This small molecule binds to this protein.
Small molecule (SMILES): CC(=O)N[C@H]1[C@H](O[C@H]2[C@H](O)[C@@H](NC(C)=O)CO[C@@H]2CO)O[C@H](CO)[C@@H](O[C@@H]2O[C@H](CO)[C@@H](O)[C@H](O)[C@@H]2O)[C@@H]1O

Sequence of chain 45.E:
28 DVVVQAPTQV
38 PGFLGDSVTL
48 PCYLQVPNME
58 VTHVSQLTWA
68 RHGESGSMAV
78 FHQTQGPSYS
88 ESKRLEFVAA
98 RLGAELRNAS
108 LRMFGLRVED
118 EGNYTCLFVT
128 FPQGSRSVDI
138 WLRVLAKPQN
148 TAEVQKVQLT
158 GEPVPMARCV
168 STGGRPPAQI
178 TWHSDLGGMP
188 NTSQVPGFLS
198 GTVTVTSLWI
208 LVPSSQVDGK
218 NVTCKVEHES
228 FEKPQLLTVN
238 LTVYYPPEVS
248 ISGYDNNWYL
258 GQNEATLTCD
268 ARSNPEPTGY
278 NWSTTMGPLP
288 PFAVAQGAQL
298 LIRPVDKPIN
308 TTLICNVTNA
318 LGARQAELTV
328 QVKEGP

Binding-site contacts:
Ligand atom C8 contacts residue GLY216 of chain 45.E at 2.1 Å.
Ligand atom O5 contacts residue ASN237 of chain 45.E at 2.3 Å (h-bond).
Ligand atom O7 contacts residue ASN218 of chain 45.E at 3.5 Å (h-bond).
Ligand atom O7 contacts residue NAG1 of chain 45.I at 3.7 Å.
Ligand atom O7 contacts residue ASN237 of chain 45.E at 3.8 Å.
Ligand atom C7 contacts residue NAG1 of chain 45.I at 4.4 Å.
Ligand atom N2 contacts residue GLY216 of chain 45.E at 2.6 Å (h-bond).
Ligand atom C7 contacts residue ASN218 of chain 45.E at 3.4 Å.
Ligand atom C3 contacts residue ASN237 of chain 45.E at 3.9 Å.
Ligand atom C5 contacts residue ASN237 of chain 45.E at 3.6 Å.
Ligand atom N2 contacts residue ASN237 of chain 45.E at 3.1 Å (h-bond).
Ligand atom C2 contacts residue ASN237 of chain 45.E at 2.6 Å.
Ligand atom O6 contacts residue ASN237 of chain 45.E at 4.4 Å.
Ligand atom C4 contacts residue ASN237 of chain 45.E at 4.3 Å.
Ligand atom N2 contacts residue ASN218 of chain 45.E at 4.4 Å.
Ligand atom C2 contacts residue GLY216 of chain 45.E at 3.9 Å.
Ligand atom C1 contacts residue GLY216 of chain 45.E at 4.3 Å.
Ligand atom C8 contacts residue NAG1 of chain 45.I at 4.3 Å.
Ligand atom C1 contacts residue ASN237 of chain 45.E at 1.4 Å.
Ligand atom C7 contacts residue ASN237 of chain 45.E at 3.7 Å.
Ligand atom C8 contacts residue ASN218 of chain 45.E at 2.8 Å.
Ligand atom C8 contacts residue LYS217 of chain 45.E at 3.9 Å.
Ligand atom C7 contacts residue GLY216 of chain 45.E at 2.7 Å.
Ligand atom O7 contacts residue GLY216 of chain 45.E at 3.9 Å.